The small molecule below binds the protein below.
Small molecule (SMILES): OCCOCOCc1cc(CCCCCOc2c(Cl)cc(C3=NCCO3)cc2Cl)on1

Sequence of chain 7.C:
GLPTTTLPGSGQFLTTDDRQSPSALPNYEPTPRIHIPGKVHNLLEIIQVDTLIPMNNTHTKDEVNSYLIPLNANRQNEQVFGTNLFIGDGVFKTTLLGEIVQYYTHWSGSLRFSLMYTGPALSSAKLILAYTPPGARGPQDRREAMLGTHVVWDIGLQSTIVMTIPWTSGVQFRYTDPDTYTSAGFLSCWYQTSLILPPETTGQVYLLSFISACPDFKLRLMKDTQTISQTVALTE

Binding-site contacts:
Ligand atom C4A contacts residue PRO174 of chain 6.A at 3.3 Å (hydrophobic).
Ligand atom CL1 contacts residue VAL188 of chain 6.A at 3.5 Å.
Ligand atom C5C contacts residue VAL188 of chain 6.A at 2.9 Å (hydrophobic).
Ligand atom C1C contacts residue TYR128 of chain 6.A at 3.5 Å (hydrophobic).
Ligand atom C1B contacts residue TYR152 of chain 6.A at 3.8 Å (hydrophobic).
Ligand atom O1B contacts residue TYR152 of chain 6.A at 3.8 Å.
Ligand atom C5A contacts residue PHE186 of chain 6.A at 3.5 Å (hydrophobic).
Ligand atom C2B contacts residue MET224 of chain 6.A at 3.6 Å (hydrophobic).
Ligand atom C5B contacts residue TYR152 of chain 6.A at 3.8 Å (hydrophobic).
Ligand atom C4 contacts residue LEU106 of chain 6.A at 2.5 Å (hydrophobic).
Ligand atom C5 contacts residue LEU106 of chain 6.A at 3.5 Å (hydrophobic).
Ligand atom O1A contacts residue PHE186 of chain 6.A at 2.9 Å.
Ligand atom N3A contacts residue PRO174 of chain 6.A at 3.6 Å (h-bond).
Ligand atom CL1 contacts residue LEU25 of chain 6.C at 3.5 Å.
Ligand atom C31 contacts residue LEU106 of chain 6.A at 3.8 Å (hydrophobic).
Ligand atom C3C contacts residue ILE104 of chain 6.A at 3.6 Å (hydrophobic).
Ligand atom N3A contacts residue ALA24 of chain 6.C at 3.6 Å.
Ligand atom O1 contacts residue MET221 of chain 6.A at 3.1 Å (h-bond).
Ligand atom C2D contacts residue SER107 of chain 6.A at 3.8 Å.
Ligand atom C6B contacts residue TYR152 of chain 6.A at 3.8 Å (hydrophobic).
Ligand atom C5A contacts residue ALA150 of chain 6.A at 3.2 Å (hydrophobic).
Ligand atom N2 contacts residue ASN219 of chain 6.A at 3.4 Å (h-bond).
Ligand atom CL2 contacts residue ILE104 of chain 6.A at 3.1 Å.
Ligand atom N2 contacts residue MET221 of chain 6.A at 3.5 Å (h-bond).
Ligand atom C1B contacts residue VAL188 of chain 6.A at 3.8 Å (hydrophobic).
Ligand atom C4A contacts residue SER175 of chain 6.A at 3.8 Å.
Ligand atom C2A contacts residue PHE186 of chain 6.A at 3.3 Å (hydrophobic).
Ligand atom O1D contacts residue SER107 of chain 6.A at 3.2 Å.
Ligand atom O1A contacts residue ALA150 of chain 6.A at 3.8 Å.
Ligand atom C5A contacts residue VAL176 of chain 6.A at 3.2 Å (hydrophobic).
Ligand atom C3B contacts residue PHE186 of chain 6.A at 3.7 Å (hydrophobic).
Ligand atom C4A contacts residue VAL176 of chain 6.A at 3.7 Å (hydrophobic).
Ligand atom C3 contacts residue LEU106 of chain 6.A at 3.4 Å (hydrophobic).
Ligand atom C4B contacts residue PHE186 of chain 6.A at 3.4 Å (hydrophobic).
Ligand atom C3B contacts residue MET224 of chain 6.A at 3.4 Å (hydrophobic).
Ligand atom CL2 contacts residue MET224 of chain 6.A at 2.9 Å.
Ligand atom C3D contacts residue LEU116 of chain 6.A at 3.6 Å (hydrophobic).
Ligand atom C4C contacts residue TYR128 of chain 6.A at 3.5 Å (hydrophobic).
Ligand atom C31 contacts residue ASN219 of chain 6.A at 3.8 Å.
Ligand atom C6B contacts residue VAL188 of chain 6.A at 3.8 Å (hydrophobic).

Sequence of chain 6.A:
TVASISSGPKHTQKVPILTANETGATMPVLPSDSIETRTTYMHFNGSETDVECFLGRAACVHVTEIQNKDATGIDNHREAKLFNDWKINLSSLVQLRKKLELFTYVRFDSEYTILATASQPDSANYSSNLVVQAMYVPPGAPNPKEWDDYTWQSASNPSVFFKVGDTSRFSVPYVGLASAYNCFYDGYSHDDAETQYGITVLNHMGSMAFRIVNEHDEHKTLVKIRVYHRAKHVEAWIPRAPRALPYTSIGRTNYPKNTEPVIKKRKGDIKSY

Sequence of chain 6.C:
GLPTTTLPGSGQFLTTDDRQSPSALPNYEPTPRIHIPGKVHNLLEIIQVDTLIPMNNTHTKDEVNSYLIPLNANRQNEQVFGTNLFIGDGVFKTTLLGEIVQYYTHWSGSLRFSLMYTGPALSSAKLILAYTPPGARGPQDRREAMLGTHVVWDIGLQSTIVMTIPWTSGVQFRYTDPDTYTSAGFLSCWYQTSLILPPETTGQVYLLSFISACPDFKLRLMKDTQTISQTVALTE